Binding-site contacts:
Ligand atom C6 contacts residue LEU814 of chain 1.A at 4.1 Å (hydrophobic).
Ligand atom C8 contacts residue THR587 of chain 1.B at 3.4 Å.
Ligand atom O5 contacts residue ASN585 of chain 1.B at 3.3 Å.
Ligand atom C5 contacts residue ASN585 of chain 1.B at 4.4 Å.
Ligand atom O6 contacts residue LEU814 of chain 1.A at 2.8 Å (h-bond).
Ligand atom O6 contacts residue GLN613 of chain 1.B at 4.0 Å.
Ligand atom C2 contacts residue ASN585 of chain 1.B at 4.5 Å.
Ligand atom C6 contacts residue GLN613 of chain 1.B at 4.1 Å.
Ligand atom C6 contacts residue ASN585 of chain 1.B at 4.4 Å.
Ligand atom C1 contacts residue ASN585 of chain 1.B at 3.1 Å.
Ligand atom C5 contacts residue LEU814 of chain 1.A at 4.5 Å (hydrophobic).

Sequence of chain 1.B:
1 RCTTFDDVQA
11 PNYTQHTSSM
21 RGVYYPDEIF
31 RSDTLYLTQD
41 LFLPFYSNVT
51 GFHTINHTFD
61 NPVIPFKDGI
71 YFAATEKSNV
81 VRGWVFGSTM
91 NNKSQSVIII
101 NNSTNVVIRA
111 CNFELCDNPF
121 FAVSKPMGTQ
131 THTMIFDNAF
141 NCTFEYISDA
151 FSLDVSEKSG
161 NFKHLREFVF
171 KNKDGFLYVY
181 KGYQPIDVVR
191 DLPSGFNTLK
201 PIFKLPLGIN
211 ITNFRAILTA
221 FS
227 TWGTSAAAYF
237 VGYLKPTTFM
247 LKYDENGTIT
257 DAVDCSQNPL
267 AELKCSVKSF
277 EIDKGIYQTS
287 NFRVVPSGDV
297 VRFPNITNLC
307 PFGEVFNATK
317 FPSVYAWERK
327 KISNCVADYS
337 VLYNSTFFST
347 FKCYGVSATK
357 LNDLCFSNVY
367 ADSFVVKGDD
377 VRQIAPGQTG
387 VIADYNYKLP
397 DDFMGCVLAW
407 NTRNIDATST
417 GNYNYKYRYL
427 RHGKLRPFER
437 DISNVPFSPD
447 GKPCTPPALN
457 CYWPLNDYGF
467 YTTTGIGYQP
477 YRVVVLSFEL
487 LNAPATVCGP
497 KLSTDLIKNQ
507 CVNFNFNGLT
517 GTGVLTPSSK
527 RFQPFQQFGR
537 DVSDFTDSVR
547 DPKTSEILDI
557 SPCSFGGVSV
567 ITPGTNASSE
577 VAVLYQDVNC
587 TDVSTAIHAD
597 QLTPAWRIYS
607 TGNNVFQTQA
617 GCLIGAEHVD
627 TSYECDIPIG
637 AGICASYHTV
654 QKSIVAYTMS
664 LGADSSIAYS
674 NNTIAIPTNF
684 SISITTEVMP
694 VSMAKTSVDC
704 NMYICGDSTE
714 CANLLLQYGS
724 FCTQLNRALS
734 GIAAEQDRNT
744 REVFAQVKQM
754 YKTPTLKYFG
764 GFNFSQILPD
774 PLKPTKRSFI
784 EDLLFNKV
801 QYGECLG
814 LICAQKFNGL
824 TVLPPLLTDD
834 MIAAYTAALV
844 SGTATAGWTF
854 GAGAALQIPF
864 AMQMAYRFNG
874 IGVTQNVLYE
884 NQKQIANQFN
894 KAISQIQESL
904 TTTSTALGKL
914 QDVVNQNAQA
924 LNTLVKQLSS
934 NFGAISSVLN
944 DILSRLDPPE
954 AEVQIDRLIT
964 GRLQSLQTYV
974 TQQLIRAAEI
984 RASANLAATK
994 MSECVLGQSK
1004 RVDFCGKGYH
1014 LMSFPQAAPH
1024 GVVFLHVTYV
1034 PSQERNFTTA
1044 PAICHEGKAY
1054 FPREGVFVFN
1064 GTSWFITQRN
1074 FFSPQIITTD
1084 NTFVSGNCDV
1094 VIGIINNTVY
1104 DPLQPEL

A protein and the small-molecule ligand that binds it are described below.
Small molecule (SMILES): CC(=O)N[C@@H]1[C@@H](O)[C@H](O)[C@@H](CO)O[C@H]1O

Sequence of chain 1.A:
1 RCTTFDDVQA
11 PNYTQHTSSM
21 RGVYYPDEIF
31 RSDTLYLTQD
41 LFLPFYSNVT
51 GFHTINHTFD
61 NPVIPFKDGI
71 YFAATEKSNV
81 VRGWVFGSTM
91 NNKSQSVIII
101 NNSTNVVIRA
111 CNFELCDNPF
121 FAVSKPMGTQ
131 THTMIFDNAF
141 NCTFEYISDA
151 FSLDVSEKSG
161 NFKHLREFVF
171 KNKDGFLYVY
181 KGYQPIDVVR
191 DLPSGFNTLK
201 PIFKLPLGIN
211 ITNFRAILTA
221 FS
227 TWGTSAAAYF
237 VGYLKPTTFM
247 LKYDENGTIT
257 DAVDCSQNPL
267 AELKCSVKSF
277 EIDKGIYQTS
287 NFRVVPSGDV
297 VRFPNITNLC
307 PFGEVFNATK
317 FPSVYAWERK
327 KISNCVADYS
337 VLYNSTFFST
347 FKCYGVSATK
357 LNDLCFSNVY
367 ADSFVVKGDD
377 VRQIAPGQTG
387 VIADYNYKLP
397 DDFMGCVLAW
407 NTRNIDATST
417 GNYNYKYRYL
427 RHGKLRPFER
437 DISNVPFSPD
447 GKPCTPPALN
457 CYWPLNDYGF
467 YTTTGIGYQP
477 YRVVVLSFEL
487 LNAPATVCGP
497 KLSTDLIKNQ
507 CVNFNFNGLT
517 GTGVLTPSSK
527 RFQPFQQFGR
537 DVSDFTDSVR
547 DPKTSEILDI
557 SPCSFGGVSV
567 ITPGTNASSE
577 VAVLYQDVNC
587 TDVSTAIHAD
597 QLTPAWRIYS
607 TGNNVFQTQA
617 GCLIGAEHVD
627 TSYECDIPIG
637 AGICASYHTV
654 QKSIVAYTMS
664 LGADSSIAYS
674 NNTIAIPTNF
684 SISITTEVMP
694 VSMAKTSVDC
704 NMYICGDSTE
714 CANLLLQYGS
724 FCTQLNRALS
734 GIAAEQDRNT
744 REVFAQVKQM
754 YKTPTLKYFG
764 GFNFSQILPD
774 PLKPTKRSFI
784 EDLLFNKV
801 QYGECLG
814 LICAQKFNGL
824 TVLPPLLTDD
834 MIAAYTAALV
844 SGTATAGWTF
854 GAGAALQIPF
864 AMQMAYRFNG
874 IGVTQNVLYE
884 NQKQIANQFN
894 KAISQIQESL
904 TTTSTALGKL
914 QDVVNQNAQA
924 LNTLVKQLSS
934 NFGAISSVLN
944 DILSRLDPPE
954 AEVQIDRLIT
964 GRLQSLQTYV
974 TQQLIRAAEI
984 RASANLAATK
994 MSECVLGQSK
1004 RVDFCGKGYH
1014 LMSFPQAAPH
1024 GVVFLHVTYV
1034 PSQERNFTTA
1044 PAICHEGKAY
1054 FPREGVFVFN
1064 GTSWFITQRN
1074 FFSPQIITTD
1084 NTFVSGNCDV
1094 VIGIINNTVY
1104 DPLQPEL